Sequence of chain 1.B:
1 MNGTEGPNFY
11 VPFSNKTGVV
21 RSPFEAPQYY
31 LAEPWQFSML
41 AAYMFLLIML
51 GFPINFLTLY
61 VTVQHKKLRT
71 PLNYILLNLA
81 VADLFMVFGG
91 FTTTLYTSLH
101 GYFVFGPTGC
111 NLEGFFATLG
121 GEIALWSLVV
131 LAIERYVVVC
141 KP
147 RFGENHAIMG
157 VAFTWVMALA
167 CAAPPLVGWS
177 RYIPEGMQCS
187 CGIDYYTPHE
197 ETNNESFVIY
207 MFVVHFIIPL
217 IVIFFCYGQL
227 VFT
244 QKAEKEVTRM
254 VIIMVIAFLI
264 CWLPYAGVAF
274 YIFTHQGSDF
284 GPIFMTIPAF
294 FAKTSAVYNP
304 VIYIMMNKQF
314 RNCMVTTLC

A small-molecule ligand and the protein it binds are described below.
Small molecule (SMILES): CC(=O)N[C@H]1[C@H](O[C@H]2[C@H](O)[C@@H](NC(C)=O)CO[C@@H]2CO)O[C@H](CO)[C@@H](O)[C@@H]1O

Binding-site contacts:
Ligand atom O5 contacts residue ASN15 of chain 1.B at 2.3 Å (h-bond).
Ligand atom C2 contacts residue ASN15 of chain 1.B at 2.5 Å.
Ligand atom C7 contacts residue THR4 of chain 1.B at 4.0 Å.
Ligand atom C8 contacts residue THR4 of chain 1.B at 3.8 Å.
Ligand atom O5 contacts residue GLY18 of chain 1.B at 3.5 Å.
Ligand atom C2 contacts residue VAL20 of chain 1.B at 3.8 Å (hydrophobic).
Ligand atom C1 contacts residue ASN15 of chain 1.B at 1.4 Å.
Ligand atom N2 contacts residue VAL20 of chain 1.B at 2.9 Å (h-bond).
Ligand atom C1 contacts residue VAL20 of chain 1.B at 3.9 Å (hydrophobic).
Ligand atom C1 contacts residue GLY18 of chain 1.B at 3.9 Å.
Ligand atom O7 contacts residue THR4 of chain 1.B at 3.9 Å.
Ligand atom O7 contacts residue ASN15 of chain 1.B at 3.8 Å.
Ligand atom C8 contacts residue SER22 of chain 1.B at 4.4 Å.
Ligand atom C3 contacts residue ASN15 of chain 1.B at 3.8 Å.
Ligand atom C5 contacts residue ASN15 of chain 1.B at 3.6 Å.
Ligand atom C5 contacts residue GLY18 of chain 1.B at 3.5 Å.
Ligand atom N2 contacts residue ASN15 of chain 1.B at 3.0 Å (h-bond).
Ligand atom C7 contacts residue VAL20 of chain 1.B at 3.7 Å (hydrophobic).
Ligand atom C6 contacts residue GLY18 of chain 1.B at 3.9 Å.
Ligand atom C3 contacts residue VAL20 of chain 1.B at 4.0 Å (hydrophobic).
Ligand atom C4 contacts residue ASN15 of chain 1.B at 4.2 Å.
Ligand atom C8 contacts residue VAL20 of chain 1.B at 3.6 Å (hydrophobic).
Ligand atom C7 contacts residue ASN15 of chain 1.B at 3.7 Å.
Ligand atom C8 contacts residue ARG21 of chain 1.B at 4.4 Å.
Ligand atom C8 contacts residue PHE9 of chain 1.B at 3.7 Å (hydrophobic).